This protein binds this small molecule.
Small molecule (SMILES): CCCCCCCCCCOc1cccc(C(=O)Nc2ccc([N+](=O)[O-])cc2C(=O)O)c1

Sequence of chain 1.A:
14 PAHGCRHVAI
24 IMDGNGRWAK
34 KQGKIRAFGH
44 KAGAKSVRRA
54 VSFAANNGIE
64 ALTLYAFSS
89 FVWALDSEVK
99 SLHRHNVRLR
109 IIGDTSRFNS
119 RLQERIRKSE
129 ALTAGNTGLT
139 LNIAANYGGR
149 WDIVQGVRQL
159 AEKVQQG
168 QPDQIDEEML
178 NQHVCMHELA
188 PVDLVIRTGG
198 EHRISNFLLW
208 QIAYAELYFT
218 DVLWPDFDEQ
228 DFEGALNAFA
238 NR

Binding-site contacts:
Ligand atom CAI contacts residue SER55 of chain 1.A at 4.0 Å.
Ligand atom CBB contacts residue SER55 of chain 1.A at 3.3 Å.
Ligand atom CAS contacts residue ARG51 of chain 1.A at 4.0 Å.
Ligand atom NAW contacts residue SER55 of chain 1.A at 2.9 Å (h-bond).
Ligand atom CAH contacts residue HIS103 of chain 1.A at 3.5 Å.
Ligand atom CAN contacts residue LEU93 of chain 1.A at 3.4 Å (hydrophobic).
Ligand atom CAQ contacts residue LEU100 of chain 1.A at 3.9 Å (hydrophobic).
Ligand atom CAA contacts residue LEU93 of chain 1.A at 3.4 Å (hydrophobic).
Ligand atom CAQ contacts residue 0YW1 of chain 1.D at 3.7 Å.
Ligand atom CAV contacts residue GLU96 of chain 1.A at 4.0 Å.
Ligand atom CAH contacts residue VAL54 of chain 1.A at 3.7 Å (hydrophobic).
Ligand atom CAS contacts residue 0YW1 of chain 1.D at 3.6 Å.
Ligand atom CAR contacts residue VAL50 of chain 1.A at 3.8 Å (hydrophobic).
Ligand atom OAC contacts residue SER55 of chain 1.A at 3.4 Å (h-bond).
Ligand atom CAZ contacts residue HIS103 of chain 1.A at 3.9 Å.
Ligand atom CAV contacts residue LEU100 of chain 1.A at 3.7 Å (hydrophobic).
Ligand atom CAL contacts residue SER55 of chain 1.A at 3.8 Å.
Ligand atom CAR contacts residue 0YW1 of chain 1.D at 3.5 Å.
Ligand atom CAT contacts residue GLU96 of chain 1.A at 4.0 Å.
Ligand atom CAU contacts residue ARG51 of chain 1.A at 3.6 Å.
Ligand atom CAI contacts residue HIS103 of chain 1.A at 3.4 Å.
Ligand atom CAG contacts residue HIS103 of chain 1.A at 3.2 Å.
Ligand atom OAC contacts residue HIS103 of chain 1.A at 3.9 Å.
Ligand atom CAP contacts residue 0YW1 of chain 1.D at 3.9 Å.
Ligand atom CAK contacts residue SER55 of chain 1.A at 3.5 Å.
Ligand atom CAO contacts residue ILE141 of chain 1.A at 4.0 Å (hydrophobic).
Ligand atom CAU contacts residue GLU96 of chain 1.A at 3.3 Å.
Ligand atom CBB contacts residue HIS103 of chain 1.A at 3.5 Å.
Ligand atom CAQ contacts residue GLU96 of chain 1.A at 3.5 Å.
Ligand atom OAB contacts residue HIS103 of chain 1.A at 3.9 Å.
Ligand atom CAG contacts residue VAL54 of chain 1.A at 3.9 Å (hydrophobic).
Ligand atom CBD contacts residue SER55 of chain 1.A at 3.4 Å.
Ligand atom CAL contacts residue HIS103 of chain 1.A at 3.6 Å.
Ligand atom CAZ contacts residue SER55 of chain 1.A at 2.9 Å.
Ligand atom CBA contacts residue HIS103 of chain 1.A at 3.9 Å.
Ligand atom CAA contacts residue VAL90 of chain 1.A at 3.7 Å (hydrophobic).
Ligand atom CAT contacts residue LEU100 of chain 1.A at 3.5 Å (hydrophobic).
Ligand atom CAS contacts residue GLU96 of chain 1.A at 3.7 Å.
Ligand atom CAH contacts residue LEU100 of chain 1.A at 3.9 Å (hydrophobic).
Ligand atom CAO contacts residue LEU100 of chain 1.A at 4.0 Å (hydrophobic).